Binding-site contacts:
Ligand atom OP1 contacts residue LYS89 of chain 7.C at 3.5 Å (salt-bridge).
Ligand atom P contacts residue SER51 of chain 7.C at 3.2 Å.
Ligand atom N6 contacts residue CYS46 of chain 33.C at 3.6 Å (h-bond).
Ligand atom OP1 contacts residue ASN55 of chain 7.C at 3.2 Å.
Ligand atom O3' contacts residue ARG49 of chain 7.C at 3.6 Å (salt-bridge).
Ligand atom C5 contacts residue THR45 of chain 33.C at 3.4 Å.
Ligand atom N7 contacts residue TYR85 of chain 33.C at 3.8 Å.
Ligand atom OP2 contacts residue THR91 of chain 7.C at 3.7 Å.
Ligand atom OP1 contacts residue ARG49 of chain 7.C at 2.6 Å (salt-bridge).
Ligand atom C4' contacts residue ARG49 of chain 7.C at 3.6 Å.
Ligand atom OP2 contacts residue LYS43 of chain 33.C at 2.7 Å (salt-bridge).
Ligand atom C8 contacts residue LYS61 of chain 33.C at 3.6 Å.
Ligand atom N7 contacts residue THR45 of chain 33.C at 2.7 Å (h-bond).
Ligand atom N6 contacts residue THR45 of chain 33.C at 2.8 Å (h-bond).
Ligand atom OP2 contacts residue SER51 of chain 7.C at 3.3 Å (h-bond).
Ligand atom OP1 contacts residue SER51 of chain 7.C at 2.7 Å (h-bond).
Ligand atom O5' contacts residue LYS57 of chain 7.C at 2.8 Å (salt-bridge).
Ligand atom C6 contacts residue THR45 of chain 33.C at 3.4 Å.
Ligand atom C5' contacts residue LYS57 of chain 7.C at 3.8 Å.
Ligand atom OP2 contacts residue TYR85 of chain 33.C at 2.6 Å (h-bond).
Ligand atom N6 contacts residue THR59 of chain 33.C at 2.7 Å (h-bond).
Ligand atom OP2 contacts residue LYS57 of chain 7.C at 3.0 Å (salt-bridge).
Ligand atom C5' contacts residue ARG49 of chain 7.C at 2.6 Å.
Ligand atom N7 contacts residue LYS61 of chain 33.C at 3.4 Å.
Ligand atom C6 contacts residue THR59 of chain 33.C at 3.5 Å.
Ligand atom N1 contacts residue SER47 of chain 33.C at 2.7 Å (h-bond).
Ligand atom OP2 contacts residue LYS57 of chain 7.C at 3.5 Å (salt-bridge).
Ligand atom P contacts residue LYS57 of chain 7.C at 3.1 Å.
Ligand atom C2 contacts residue SER47 of chain 33.C at 3.2 Å.
Ligand atom N1 contacts residue THR59 of chain 33.C at 3.4 Å.
Ligand atom O4' contacts residue LYS61 of chain 33.C at 3.7 Å.
Ligand atom N9 contacts residue LYS61 of chain 33.C at 3.8 Å.
Ligand atom OP1 contacts residue ASN55 of chain 7.C at 3.0 Å (h-bond).
Ligand atom OP1 contacts residue SER52 of chain 7.C at 3.1 Å.
Ligand atom O5' contacts residue LYS89 of chain 7.C at 3.2 Å (salt-bridge).
Ligand atom P contacts residue ARG49 of chain 7.C at 3.7 Å.
Ligand atom O3' contacts residue SER51 of chain 7.C at 3.3 Å (h-bond).
Ligand atom OP1 contacts residue LYS57 of chain 7.C at 2.9 Å.
Ligand atom OP2 contacts residue LYS89 of chain 7.C at 3.5 Å (salt-bridge).
Ligand atom O5' contacts residue ARG49 of chain 7.C at 3.6 Å (salt-bridge).

Sequence of chain 7.C:
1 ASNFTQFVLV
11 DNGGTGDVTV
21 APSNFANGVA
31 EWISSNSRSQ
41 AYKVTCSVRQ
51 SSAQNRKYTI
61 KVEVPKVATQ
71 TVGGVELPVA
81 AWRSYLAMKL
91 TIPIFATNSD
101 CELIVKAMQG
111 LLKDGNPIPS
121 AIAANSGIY

Sequence of chain 33.C:
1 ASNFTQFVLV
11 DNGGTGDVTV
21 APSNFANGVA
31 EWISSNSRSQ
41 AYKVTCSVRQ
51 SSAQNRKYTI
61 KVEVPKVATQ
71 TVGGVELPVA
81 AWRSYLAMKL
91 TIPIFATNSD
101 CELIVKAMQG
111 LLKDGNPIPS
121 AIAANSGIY

The protein below binds the small molecule below.
Small molecule (SMILES): Nc1ccn([C@@H]2O[C@H](CO[P](=O)(O)O[C@H]3[C@@H](O)[C@H](n4cnc5c(N)ncnc54)O[C@@H]3CO[P](=O)(O)O[C@H]3[C@@H](O)[C@H](n4cnc5c(=O)nc(N)[nH]c54)O[C@@H]3CO[P](=O)(O)O[C@H]3[C@@H](O)[C@H](n4cnc5c(N)ncnc54)O[C@@H]3CO[P](=O)(O)O[C@H]3[C@@H](O)[C@H](n4cnc5c(N)ncnc54)O[C@@H]3CO[P](=O)(O)O[C@H]3[C@@H](O)[C@H](n4ccc(=O)[nH]c4=O)O[C@@H]3CO[P](=O)(O)O[C@H]3[C@@H](O)[C@H](n4ccc(N)nc4=O)O[C@@H]3CO[P](=O)(O)O[C@H]3[C@@H](O)[C@H](n4ccc(=O)[nH]c4=O)O[C@@H]3CO[P](=O)(O)O[C@H]3[C@@H](O)[C@H](n4cnc5c(=O)nc(N)[nH]c54)O[C@@H]3CO)[C@@H](O)[C@H]2O)c(=O)n1